Binding-site contacts:
Ligand atom CL34 contacts residue ARG83 of chain 1.B at 3.6 Å.
Ligand atom O20 contacts residue SER137 of chain 1.B at 3.7 Å.
Ligand atom O21 contacts residue ILE136 of chain 1.B at 3.6 Å.
Ligand atom CL34 contacts residue Z271 of chain 1.E at 3.8 Å.
Ligand atom C28 contacts residue Z271 of chain 1.E at 3.7 Å.
Ligand atom N3 contacts residue ARG75 of chain 1.B at 3.3 Å.
Ligand atom C32 contacts residue CYS80 of chain 1.B at 3.5 Å (hydrophobic).
Ligand atom CL34 contacts residue GLY79 of chain 1.B at 3.5 Å.
Ligand atom F29 contacts residue MET143 of chain 1.B at 3.6 Å.
Ligand atom N3 contacts residue GLU54 of chain 1.B at 3.2 Å (salt-bridge).
Ligand atom C4 contacts residue ARG75 of chain 1.B at 3.7 Å.
Ligand atom C4 contacts residue GLU54 of chain 1.B at 3.0 Å.
Ligand atom C26 contacts residue ILE136 of chain 1.B at 3.7 Å (hydrophobic).
Ligand atom F29 contacts residue ILE76 of chain 1.B at 3.0 Å.
Ligand atom C18 contacts residue ARG75 of chain 1.B at 3.5 Å.
Ligand atom C9 contacts residue GLU54 of chain 1.B at 3.5 Å.
Ligand atom F31 contacts residue Z271 of chain 1.E at 3.4 Å.
Ligand atom C12 contacts residue GLY79 of chain 1.B at 3.8 Å.
Ligand atom C25 contacts residue ILE136 of chain 1.B at 3.7 Å (hydrophobic).
Ligand atom CL34 contacts residue CYS80 of chain 1.B at 3.7 Å.
Ligand atom C27 contacts residue CYS80 of chain 1.B at 3.9 Å (hydrophobic).
Ligand atom C12 contacts residue ARG75 of chain 1.B at 3.8 Å.
Ligand atom N22 contacts residue GLY79 of chain 1.B at 3.9 Å.
Ligand atom C6 contacts residue GLU54 of chain 1.B at 3.2 Å.
Ligand atom C2 contacts residue GLU54 of chain 1.B at 3.8 Å.
Ligand atom F30 contacts residue CYS80 of chain 1.B at 2.8 Å.
Ligand atom F29 contacts residue Z271 of chain 1.E at 3.8 Å.
Ligand atom F31 contacts residue MET159 of chain 1.B at 3.6 Å.
Ligand atom C5 contacts residue GLU54 of chain 1.B at 3.6 Å.
Ligand atom C6 contacts residue ARG75 of chain 1.B at 3.1 Å.
Ligand atom C32 contacts residue Z271 of chain 1.E at 3.7 Å.
Ligand atom C28 contacts residue CYS80 of chain 1.B at 3.8 Å (hydrophobic).
Ligand atom C7 contacts residue GLU54 of chain 1.B at 3.8 Å.
Ligand atom F31 contacts residue LEU148 of chain 1.B at 3.8 Å.
Ligand atom F30 contacts residue Z271 of chain 1.E at 3.2 Å.
Ligand atom F31 contacts residue VAL134 of chain 1.B at 3.5 Å.
Ligand atom C26 contacts residue MET143 of chain 1.B at 3.7 Å (hydrophobic).
Ligand atom S11 contacts residue ARG75 of chain 1.B at 3.9 Å.
Ligand atom O21 contacts residue SER137 of chain 1.B at 2.7 Å (h-bond).
Ligand atom F29 contacts residue LEU148 of chain 1.B at 3.2 Å.

The small molecule below binds the protein below.
Small molecule (SMILES): O=S(=O)(Nc1ccc(Sc2nc3cc(Cl)ccc3s2)c(Cl)c1)c1ccc(C(F)(F)F)cc1Cl

Sequence of chain 1.B:
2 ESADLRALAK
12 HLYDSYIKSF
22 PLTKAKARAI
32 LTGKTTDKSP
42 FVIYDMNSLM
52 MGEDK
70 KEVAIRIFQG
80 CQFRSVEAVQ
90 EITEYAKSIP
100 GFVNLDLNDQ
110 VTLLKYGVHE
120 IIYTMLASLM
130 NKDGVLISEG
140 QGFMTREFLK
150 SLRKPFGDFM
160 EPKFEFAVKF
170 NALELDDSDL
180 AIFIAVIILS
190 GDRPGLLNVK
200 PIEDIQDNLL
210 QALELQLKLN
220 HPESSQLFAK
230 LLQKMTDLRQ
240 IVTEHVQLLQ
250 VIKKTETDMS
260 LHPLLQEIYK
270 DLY